Sequence of chain 24.B:
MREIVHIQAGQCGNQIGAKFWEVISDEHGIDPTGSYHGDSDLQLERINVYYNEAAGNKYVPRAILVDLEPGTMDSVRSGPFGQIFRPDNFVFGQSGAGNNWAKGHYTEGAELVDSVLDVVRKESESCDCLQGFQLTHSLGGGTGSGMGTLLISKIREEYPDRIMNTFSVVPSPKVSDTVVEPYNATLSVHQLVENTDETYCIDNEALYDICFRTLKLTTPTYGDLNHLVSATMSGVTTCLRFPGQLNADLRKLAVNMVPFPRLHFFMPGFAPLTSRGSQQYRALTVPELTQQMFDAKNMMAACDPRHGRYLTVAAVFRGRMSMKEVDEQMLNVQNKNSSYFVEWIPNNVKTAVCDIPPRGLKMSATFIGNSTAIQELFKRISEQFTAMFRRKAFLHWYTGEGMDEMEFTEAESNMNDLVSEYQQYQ

This small molecule binds to this protein.
Small molecule (SMILES): CC[C@H](/C=C(/C)[C@@H]1C[C@@H](OC)C[C@H](O)C(C)(C)[C@@]2(O)O[C@@H](C[C@@H](OC)[C@H](O)C(=O)O1)C[C@@H](OC)[C@H]2O)CO

Binding-site contacts:
Ligand atom C24 contacts residue TYR310 of chain 24.B at 3.6 Å (hydrophobic).
Ligand atom O24 contacts residue PHE294 of chain 24.B at 2.9 Å (h-bond).
Ligand atom C16 contacts residue ARG306 of chain 24.B at 3.6 Å.
Ligand atom C1 contacts residue ASP295 of chain 24.B at 4.0 Å.
Ligand atom C26 contacts residue TYR310 of chain 24.B at 3.8 Å (hydrophobic).
Ligand atom O2 contacts residue ASP295 of chain 24.B at 2.8 Å (salt-bridge).
Ligand atom C2 contacts residue ASP295 of chain 24.B at 3.4 Å.
Ligand atom C27 contacts residue PHE341 of chain 24.B at 4.0 Å (hydrophobic).
Ligand atom O2 contacts residue ALA296 of chain 24.B at 3.7 Å.
Ligand atom O7 contacts residue ASP118 of chain 26.B at 3.6 Å.
Ligand atom C10 contacts residue GLU125 of chain 26.B at 3.8 Å.
Ligand atom C6 contacts residue ASP118 of chain 26.B at 3.2 Å.
Ligand atom C27 contacts residue VAL333 of chain 24.B at 3.8 Å (hydrophobic).
Ligand atom O11 contacts residue GLU125 of chain 26.B at 2.8 Å (salt-bridge).
Ligand atom C23 contacts residue PHE294 of chain 24.B at 3.6 Å (hydrophobic).
Ligand atom C19 contacts residue GLU125 of chain 26.B at 3.7 Å.
Ligand atom C19 contacts residue LYS122 of chain 26.B at 3.8 Å.
Ligand atom C27 contacts residue PHE294 of chain 24.B at 4.1 Å (hydrophobic).
Ligand atom C7 contacts residue LYS297 of chain 24.B at 3.5 Å.
Ligand atom O1 contacts residue PHE294 of chain 24.B at 3.3 Å (h-bond).
Ligand atom C11 contacts residue GLU125 of chain 26.B at 3.9 Å.
Ligand atom C22 contacts residue TYR340 of chain 24.B at 4.1 Å (hydrophobic).
Ligand atom C6 contacts residue LYS297 of chain 24.B at 2.9 Å.
Ligand atom C24 contacts residue PHE294 of chain 24.B at 3.5 Å (hydrophobic).
Ligand atom O2 contacts residue ARG306 of chain 24.B at 3.7 Å.
Ligand atom C20 contacts residue PHE294 of chain 24.B at 3.9 Å (hydrophobic).
Ligand atom C8 contacts residue ASP118 of chain 26.B at 3.8 Å.
Ligand atom O24 contacts residue TYR310 of chain 24.B at 2.8 Å (h-bond).
Ligand atom C18 contacts residue ARG121 of chain 26.B at 4.1 Å.
Ligand atom O91 contacts residue ASP295 of chain 24.B at 3.6 Å.
Ligand atom O1 contacts residue ALA296 of chain 24.B at 3.4 Å (h-bond).
Ligand atom O8 contacts residue ASP118 of chain 26.B at 2.7 Å (salt-bridge).
Ligand atom C26 contacts residue PHE294 of chain 24.B at 3.9 Å (hydrophobic).
Ligand atom C17 contacts residue LYS122 of chain 26.B at 3.6 Å.
Ligand atom O7 contacts residue LYS297 of chain 24.B at 3.7 Å.
Ligand atom O3 contacts residue ARG306 of chain 24.B at 3.2 Å (salt-bridge).
Ligand atom C7 contacts residue ASP118 of chain 26.B at 4.1 Å.
Ligand atom O1 contacts residue ASP295 of chain 24.B at 3.7 Å.
Ligand atom C5 contacts residue LYS297 of chain 24.B at 3.7 Å.
Ligand atom C18 contacts residue GLU125 of chain 26.B at 3.3 Å.

Sequence of chain 26.B:
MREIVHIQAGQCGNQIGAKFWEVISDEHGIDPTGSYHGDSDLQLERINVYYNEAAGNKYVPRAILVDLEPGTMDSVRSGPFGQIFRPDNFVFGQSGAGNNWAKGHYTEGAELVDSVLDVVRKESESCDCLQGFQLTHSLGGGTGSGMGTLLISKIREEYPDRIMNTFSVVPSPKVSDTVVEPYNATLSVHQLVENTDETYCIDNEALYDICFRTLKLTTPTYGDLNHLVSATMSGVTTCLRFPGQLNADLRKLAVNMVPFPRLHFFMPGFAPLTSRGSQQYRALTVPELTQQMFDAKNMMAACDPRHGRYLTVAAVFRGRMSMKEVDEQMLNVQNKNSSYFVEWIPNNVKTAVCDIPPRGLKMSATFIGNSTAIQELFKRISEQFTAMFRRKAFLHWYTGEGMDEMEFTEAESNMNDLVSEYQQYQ